The protein below binds the small molecule below.
Small molecule (SMILES): Cc1cn([C@H]2C[C@H](O[P](=O)(O)OC[C@H]3O[C@@H](n4cc(C)c(=O)[nH]c4=O)C[C@@H]3O)[C@@H](CO[P](=O)(O)O[C@H]3C[C@H](n4ccc(=O)[nH]c4=O)O[C@@H]3COP(=O)=O)O2)c(=O)[nH]c1=O

Sequence of chain 47.A:
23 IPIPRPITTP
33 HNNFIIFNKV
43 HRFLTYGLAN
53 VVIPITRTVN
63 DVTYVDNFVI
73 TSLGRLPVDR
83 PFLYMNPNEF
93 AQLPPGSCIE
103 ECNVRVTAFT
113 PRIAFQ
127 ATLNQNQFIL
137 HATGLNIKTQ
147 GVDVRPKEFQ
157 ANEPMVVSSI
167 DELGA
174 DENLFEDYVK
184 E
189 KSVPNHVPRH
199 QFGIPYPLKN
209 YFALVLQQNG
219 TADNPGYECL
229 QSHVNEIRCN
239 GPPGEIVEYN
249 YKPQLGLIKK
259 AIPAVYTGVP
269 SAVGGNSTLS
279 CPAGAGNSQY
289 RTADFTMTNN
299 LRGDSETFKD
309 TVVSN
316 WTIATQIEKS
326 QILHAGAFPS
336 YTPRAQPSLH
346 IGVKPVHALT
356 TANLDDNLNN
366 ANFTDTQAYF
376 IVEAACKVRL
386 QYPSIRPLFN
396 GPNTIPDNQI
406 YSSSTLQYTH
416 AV

Binding-site contacts:
Ligand atom P contacts residue PHE333 of chain 47.A at 3.8 Å.
Ligand atom C6 contacts residue PHE333 of chain 47.A at 3.7 Å (hydrophobic).
Ligand atom N1 contacts residue PHE333 of chain 47.A at 3.8 Å.
Ligand atom O4 contacts residue ALA259 of chain 47.A at 3.2 Å.
Ligand atom OP2 contacts residue GLU102 of chain 47.A at 3.5 Å (salt-bridge).
Ligand atom C4 contacts residue PRO334 of chain 47.A at 3.6 Å (hydrophobic).
Ligand atom C7 contacts residue TYR336 of chain 47.A at 3.6 Å (hydrophobic).
Ligand atom C3' contacts residue PHE333 of chain 47.A at 3.8 Å (hydrophobic).
Ligand atom C4 contacts residue GLY98 of chain 47.A at 3.2 Å.
Ligand atom OP2 contacts residue PHE333 of chain 47.A at 3.3 Å.
Ligand atom N3 contacts residue PRO334 of chain 47.A at 3.5 Å.
Ligand atom O3' contacts residue PHE333 of chain 47.A at 3.5 Å.
Ligand atom O5' contacts residue PHE333 of chain 47.A at 3.8 Å.
Ligand atom O4 contacts residue PRO334 of chain 47.A at 3.7 Å.
Ligand atom C5 contacts residue GLY98 of chain 47.A at 2.9 Å.
Ligand atom O4' contacts residue GLN252 of chain 47.A at 3.9 Å.
Ligand atom C4' contacts residue LEU328 of chain 47.A at 4.1 Å (hydrophobic).
Ligand atom N3 contacts residue LEU328 of chain 47.A at 3.9 Å.
Ligand atom O4' contacts residue LEU328 of chain 47.A at 3.0 Å.
Ligand atom OP1 contacts residue GLN252 of chain 47.A at 3.7 Å.
Ligand atom C5' contacts residue GLN252 of chain 47.A at 3.4 Å.
Ligand atom O5' contacts residue GLN252 of chain 47.A at 3.1 Å (h-bond).
Ligand atom O2 contacts residue PRO334 of chain 47.A at 3.8 Å.
Ligand atom C5' contacts residue PHE333 of chain 47.A at 3.2 Å (hydrophobic).
Ligand atom C2 contacts residue LEU328 of chain 47.A at 3.0 Å (hydrophobic).
Ligand atom C2 contacts residue PRO334 of chain 47.A at 3.7 Å (hydrophobic).
Ligand atom O5' contacts residue LEU328 of chain 47.A at 3.6 Å.
Ligand atom C1' contacts residue LEU328 of chain 47.A at 3.9 Å (hydrophobic).
Ligand atom OP2 contacts residue ARG391 of chain 47.A at 3.9 Å.
Ligand atom N1 contacts residue LEU328 of chain 47.A at 3.8 Å.
Ligand atom OP1 contacts residue ARG391 of chain 47.A at 3.8 Å.
Ligand atom O4 contacts residue GLY98 of chain 47.A at 2.8 Å (h-bond).
Ligand atom C2' contacts residue PHE333 of chain 47.A at 2.9 Å (hydrophobic).
Ligand atom C6 contacts residue GLY98 of chain 47.A at 4.1 Å.
Ligand atom C4' contacts residue GLN252 of chain 47.A at 3.5 Å.
Ligand atom C2' contacts residue LEU328 of chain 47.A at 3.7 Å (hydrophobic).
Ligand atom OP2 contacts residue GLN252 of chain 47.A at 4.1 Å.
Ligand atom O2 contacts residue LEU328 of chain 47.A at 2.2 Å.
Ligand atom C1' contacts residue PHE333 of chain 47.A at 3.1 Å (hydrophobic).
Ligand atom O4' contacts residue PRO334 of chain 47.A at 4.0 Å.